Sequence of chain 8.C:
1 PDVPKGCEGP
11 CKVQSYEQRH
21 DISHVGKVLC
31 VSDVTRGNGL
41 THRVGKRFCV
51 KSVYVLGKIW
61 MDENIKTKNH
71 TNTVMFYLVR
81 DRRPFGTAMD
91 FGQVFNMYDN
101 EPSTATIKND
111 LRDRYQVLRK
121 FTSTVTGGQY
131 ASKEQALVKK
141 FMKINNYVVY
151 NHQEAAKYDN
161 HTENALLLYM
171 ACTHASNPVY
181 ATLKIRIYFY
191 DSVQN

Sequence of chain 9.A:
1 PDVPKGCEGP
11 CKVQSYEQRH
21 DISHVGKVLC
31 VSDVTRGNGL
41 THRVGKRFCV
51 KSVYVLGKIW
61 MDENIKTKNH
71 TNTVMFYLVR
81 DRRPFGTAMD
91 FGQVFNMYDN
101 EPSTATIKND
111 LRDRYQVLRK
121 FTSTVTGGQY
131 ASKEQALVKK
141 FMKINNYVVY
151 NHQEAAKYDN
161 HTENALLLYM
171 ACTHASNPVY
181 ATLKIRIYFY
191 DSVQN

A protein and the small-molecule ligand that binds it are described below.
Small molecule (SMILES): Nc1ccn([C@H]2C[C@H](O[P](=O)(O)OC[C@H]3O[C@@H](n4cnc5c(N)ncnc54)C[C@@H]3O[P](=O)(O)OC[C@H]3O[C@@H](n4cnc5c(N)ncnc54)C[C@@H]3O[P](=O)(O)OC[C@H]3O[C@@H](n4ccc(N)nc4=O)C[C@@H]3O[P](=O)(O)OC[C@H]3O[C@@H](n4ccc(N)nc4=O)C[C@@H]3O[P](=O)(O)OC[C@H]3O[C@@H](n4cnc5c(N)ncnc54)C[C@@H]3O[P](=O)(O)OC[C@H]3O[C@@H](n4ccc(N)nc4=O)C[C@@H]3O)[C@@H](COP(=O)=O)O2)c(=O)n1

Sequence of chain 8.A:
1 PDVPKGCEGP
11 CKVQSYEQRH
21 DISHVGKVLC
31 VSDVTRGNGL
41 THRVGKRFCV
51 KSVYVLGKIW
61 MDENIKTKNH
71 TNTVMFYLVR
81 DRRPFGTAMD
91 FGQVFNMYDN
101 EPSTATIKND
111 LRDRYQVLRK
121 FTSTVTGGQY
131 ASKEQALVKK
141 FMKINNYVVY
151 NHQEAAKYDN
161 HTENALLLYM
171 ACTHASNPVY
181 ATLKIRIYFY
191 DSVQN

Binding-site contacts:
Ligand atom C5' contacts residue ARG112 of chain 8.A at 3.3 Å.
Ligand atom O3' contacts residue ARG82 of chain 8.A at 3.0 Å (salt-bridge).
Ligand atom N7 contacts residue PHE141 of chain 9.A at 3.5 Å.
Ligand atom P contacts residue ASP113 of chain 8.A at 3.5 Å.
Ligand atom OP2 contacts residue LYS120 of chain 8.A at 2.7 Å (salt-bridge).
Ligand atom C2' contacts residue CYS11 of chain 9.A at 3.6 Å (hydrophobic).
Ligand atom OP2 contacts residue TYR54 of chain 9.A at 2.8 Å (h-bond).
Ligand atom OP2 contacts residue TYR188 of chain 9.A at 3.1 Å (h-bond).
Ligand atom O3' contacts residue ARG47 of chain 8.C at 3.2 Å (salt-bridge).
Ligand atom P contacts residue ARG47 of chain 8.C at 3.6 Å.
Ligand atom OP1 contacts residue VAL117 of chain 8.A at 3.5 Å.
Ligand atom C4' contacts residue ARG80 of chain 8.A at 3.6 Å.
Ligand atom OP1 contacts residue ASP113 of chain 8.A at 2.7 Å (salt-bridge).
Ligand atom C4 contacts residue PHE141 of chain 9.A at 3.4 Å (hydrophobic).
Ligand atom O3' contacts residue TYR188 of chain 9.A at 2.8 Å (h-bond).
Ligand atom N3 contacts residue PHE141 of chain 9.A at 3.6 Å.
Ligand atom OP1 contacts residue ARG119 of chain 8.A at 3.4 Å.
Ligand atom C2' contacts residue TYR188 of chain 9.A at 3.0 Å (hydrophobic).
Ligand atom N4 contacts residue LYS51 of chain 9.A at 3.4 Å.
Ligand atom O3' contacts residue LEU118 of chain 8.A at 3.5 Å (h-bond).
Ligand atom OP2 contacts residue ARG186 of chain 9.A at 3.5 Å (salt-bridge).
Ligand atom C5 contacts residue PHE141 of chain 9.A at 3.4 Å (hydrophobic).
Ligand atom OP1 contacts residue LYS120 of chain 8.A at 3.2 Å (salt-bridge).
Ligand atom OP2 contacts residue ARG112 of chain 8.A at 3.1 Å (salt-bridge).
Ligand atom C2' contacts residue ASN195 of chain 8.C at 3.6 Å.
Ligand atom OP2 contacts residue ASN195 of chain 8.C at 3.1 Å (h-bond).
Ligand atom O4' contacts residue GLN116 of chain 8.A at 3.4 Å.
Ligand atom O3' contacts residue ASP113 of chain 8.A at 3.3 Å (salt-bridge).
Ligand atom O4' contacts residue ARG80 of chain 8.A at 3.4 Å (salt-bridge).
Ligand atom O2 contacts residue TYR188 of chain 9.A at 3.1 Å.
Ligand atom OP2 contacts residue LYS46 of chain 8.C at 3.6 Å.
Ligand atom OP1 contacts residue ARG47 of chain 8.C at 3.3 Å (salt-bridge).
Ligand atom P contacts residue TYR188 of chain 9.A at 3.5 Å.
Ligand atom C5' contacts residue ARG47 of chain 8.C at 3.5 Å.
Ligand atom OP1 contacts residue ARG112 of chain 8.A at 3.5 Å.
Ligand atom C5 contacts residue ASP2 of chain 9.A at 3.6 Å.
Ligand atom O3' contacts residue ASN195 of chain 8.C at 3.1 Å (h-bond).
Ligand atom OP1 contacts residue ARG82 of chain 8.A at 3.2 Å (salt-bridge).
Ligand atom C3' contacts residue TYR188 of chain 9.A at 3.1 Å (hydrophobic).
Ligand atom C2 contacts residue PHE141 of chain 9.A at 3.6 Å (hydrophobic).